Binding-site contacts:
Ligand atom CD2 contacts residue MET174 of chain 1.A at 4.3 Å (hydrophobic).
Ligand atom CA contacts residue HIS259 of chain 1.A at 3.9 Å.
Ligand atom CA contacts residue CYS95 of chain 1.A at 3.3 Å (hydrophobic).
Ligand atom CZ2 contacts residue ARG98 of chain 1.A at 4.2 Å.
Ligand atom CE2 contacts residue LEU140 of chain 1.A at 3.8 Å (hydrophobic).
Ligand atom CB contacts residue SER99 of chain 1.A at 4.2 Å.
Ligand atom CG contacts residue TYR137 of chain 1.A at 4.4 Å (hydrophobic).
Ligand atom CZ3 contacts residue CYS95 of chain 1.A at 3.8 Å (hydrophobic).
Ligand atom NZ contacts residue HIS133 of chain 1.A at 4.4 Å.
Ligand atom CA contacts residue SER99 of chain 1.A at 3.3 Å.
Ligand atom NE1 contacts residue ILE136 of chain 1.A at 4.0 Å.
Ligand atom OH contacts residue CYS95 of chain 1.A at 4.0 Å.
Ligand atom NE1 contacts residue SER99 of chain 1.A at 4.0 Å.
Ligand atom NZ contacts residue SER99 of chain 1.A at 3.2 Å (h-bond).
Ligand atom CD1 contacts residue CYS95 of chain 1.A at 4.5 Å (hydrophobic).
Ligand atom CD2 contacts residue LEU140 of chain 1.A at 4.4 Å (hydrophobic).
Ligand atom CB contacts residue MET174 of chain 1.A at 4.3 Å (hydrophobic).
Ligand atom CE3 contacts residue CYS95 of chain 1.A at 3.4 Å (hydrophobic).
Ligand atom CB contacts residue TYR137 of chain 1.A at 3.8 Å (hydrophobic).
Ligand atom CD1 contacts residue ILE136 of chain 1.A at 3.6 Å (hydrophobic).
Ligand atom CE3 contacts residue MET174 of chain 1.A at 3.6 Å (hydrophobic).
Ligand atom CA contacts residue TYR137 of chain 1.A at 3.9 Å (hydrophobic).
Ligand atom OH contacts residue MET174 of chain 1.A at 4.1 Å.
Ligand atom NZ contacts residue TYR137 of chain 1.A at 2.8 Å (h-bond).
Ligand atom CZ2 contacts residue LEU140 of chain 1.A at 3.7 Å (hydrophobic).
Ligand atom CD1 contacts residue TYR137 of chain 1.A at 4.4 Å (hydrophobic).
Ligand atom CG contacts residue SER99 of chain 1.A at 3.8 Å.
Ligand atom CZ3 contacts residue MET174 of chain 1.A at 4.1 Å (hydrophobic).
Ligand atom CB contacts residue CYS95 of chain 1.A at 3.5 Å (hydrophobic).
Ligand atom CD2 contacts residue CYS95 of chain 1.A at 3.6 Å (hydrophobic).
Ligand atom CG contacts residue CYS95 of chain 1.A at 3.7 Å (hydrophobic).
Ligand atom NZ contacts residue HIS259 of chain 1.A at 3.6 Å.
Ligand atom NE1 contacts residue LEU140 of chain 1.A at 4.2 Å.
Ligand atom OH contacts residue VAL149 of chain 1.A at 4.4 Å.
Ligand atom CD1 contacts residue SER99 of chain 1.A at 3.3 Å.
Ligand atom CH2 contacts residue LEU140 of chain 1.A at 4.2 Å (hydrophobic).

The protein below binds the small molecule below.
Small molecule (SMILES): NCCc1c[nH]c2ccc(O)cc12

Sequence of chain 1.A:
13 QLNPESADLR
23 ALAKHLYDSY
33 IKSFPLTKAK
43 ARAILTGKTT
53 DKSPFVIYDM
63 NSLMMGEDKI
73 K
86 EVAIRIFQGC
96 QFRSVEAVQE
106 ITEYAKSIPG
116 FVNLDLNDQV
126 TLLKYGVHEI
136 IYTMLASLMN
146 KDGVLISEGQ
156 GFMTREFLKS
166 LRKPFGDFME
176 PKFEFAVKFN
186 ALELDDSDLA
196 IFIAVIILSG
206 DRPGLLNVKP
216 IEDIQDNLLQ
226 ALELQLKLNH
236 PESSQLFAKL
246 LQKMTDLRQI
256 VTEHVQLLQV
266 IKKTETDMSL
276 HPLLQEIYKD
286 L